This small molecule binds to this protein.
Small molecule (SMILES): CC(=O)N[C@H]1[C@H]([C@H](O)[C@H](O)CO)O[C@@](O[C@H](CO)[C@@H](O)[C@@H]2O[C@@H](C(=O)O)C[C@H](O)[C@H]2NC(C)=O)(C(=O)O)C[C@@H]1O

Binding-site contacts:
Ligand atom C10 contacts residue GLN278 of chain 7.A at 4.0 Å.
Ligand atom C11 contacts residue PHE65 of chain 7.A at 3.7 Å (hydrophobic).
Ligand atom O8 contacts residue ASN272 of chain 7.A at 3.5 Å (h-bond).
Ligand atom O1B contacts residue SER274 of chain 7.A at 3.9 Å.
Ligand atom C7 contacts residue GLN278 of chain 7.A at 3.8 Å.
Ligand atom C11 contacts residue HIS138 of chain 7.E at 3.4 Å.
Ligand atom C11 contacts residue THR276 of chain 7.A at 3.7 Å.
Ligand atom C9 contacts residue GLN278 of chain 7.A at 3.2 Å.
Ligand atom C9 contacts residue LEU67 of chain 7.A at 3.9 Å (hydrophobic).
Ligand atom C10 contacts residue ASN272 of chain 7.A at 3.7 Å.
Ligand atom C1 contacts residue SER274 of chain 7.A at 3.4 Å.
Ligand atom O1B contacts residue ASN272 of chain 7.A at 3.7 Å.
Ligand atom C11 contacts residue LEU62 of chain 7.A at 4.0 Å (hydrophobic).
Ligand atom O9 contacts residue LYS68 of chain 7.A at 2.8 Å (salt-bridge).
Ligand atom O1A contacts residue LYS68 of chain 7.A at 3.2 Å (salt-bridge).
Ligand atom C1 contacts residue LYS68 of chain 7.A at 3.8 Å.
Ligand atom C11 contacts residue ASN272 of chain 7.A at 3.4 Å.
Ligand atom O1A contacts residue THR276 of chain 7.A at 3.4 Å (h-bond).
Ligand atom C11 contacts residue PHE270 of chain 7.A at 3.8 Å (hydrophobic).
Ligand atom O10 contacts residue PHE75 of chain 7.B at 3.5 Å.
Ligand atom N5 contacts residue ASN272 of chain 7.A at 3.1 Å (h-bond).
Ligand atom O1A contacts residue SER274 of chain 7.A at 2.3 Å (h-bond).
Ligand atom C1 contacts residue THR276 of chain 7.A at 3.5 Å.
Ligand atom O8 contacts residue GLN278 of chain 7.A at 3.5 Å (h-bond).
Ligand atom O10 contacts residue LEU62 of chain 7.A at 3.6 Å.
Ligand atom O1B contacts residue LYS68 of chain 7.A at 3.7 Å.
Ligand atom C11 contacts residue PHE75 of chain 7.B at 3.5 Å (hydrophobic).
Ligand atom O1B contacts residue THR276 of chain 7.A at 2.8 Å (h-bond).
Ligand atom N5 contacts residue GLN278 of chain 7.A at 3.7 Å.
Ligand atom C9 contacts residue LYS68 of chain 7.A at 3.8 Å.
Ligand atom C4 contacts residue ASN272 of chain 7.A at 4.0 Å.
Ligand atom C5 contacts residue ASN272 of chain 7.A at 3.9 Å.
Ligand atom C10 contacts residue PHE75 of chain 7.B at 3.9 Å (hydrophobic).
Ligand atom C8 contacts residue GLN278 of chain 7.A at 3.7 Å.
Ligand atom C11 contacts residue GLN278 of chain 7.A at 3.4 Å.
Ligand atom O8 contacts residue THR276 of chain 7.A at 3.2 Å.
Ligand atom O9 contacts residue LEU67 of chain 7.A at 3.2 Å.
Ligand atom C6 contacts residue ASN272 of chain 7.A at 3.5 Å.
Ligand atom C10 contacts residue LEU62 of chain 7.A at 3.9 Å (hydrophobic).
Ligand atom O8 contacts residue LYS68 of chain 7.A at 3.9 Å.

Sequence of chain 7.A:
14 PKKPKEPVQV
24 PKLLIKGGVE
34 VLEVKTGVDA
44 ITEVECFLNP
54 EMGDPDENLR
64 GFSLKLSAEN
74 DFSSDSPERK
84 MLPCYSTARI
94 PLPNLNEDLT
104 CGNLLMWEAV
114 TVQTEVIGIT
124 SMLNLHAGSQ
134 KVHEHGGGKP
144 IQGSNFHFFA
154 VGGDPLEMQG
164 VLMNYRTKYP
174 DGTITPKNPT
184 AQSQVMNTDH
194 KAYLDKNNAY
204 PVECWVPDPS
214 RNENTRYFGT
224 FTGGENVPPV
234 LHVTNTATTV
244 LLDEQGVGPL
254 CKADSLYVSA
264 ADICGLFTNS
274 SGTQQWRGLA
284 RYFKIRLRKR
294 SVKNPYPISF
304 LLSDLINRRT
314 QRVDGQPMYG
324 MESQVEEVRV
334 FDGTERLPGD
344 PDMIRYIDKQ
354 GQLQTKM

Sequence of chain 7.B:
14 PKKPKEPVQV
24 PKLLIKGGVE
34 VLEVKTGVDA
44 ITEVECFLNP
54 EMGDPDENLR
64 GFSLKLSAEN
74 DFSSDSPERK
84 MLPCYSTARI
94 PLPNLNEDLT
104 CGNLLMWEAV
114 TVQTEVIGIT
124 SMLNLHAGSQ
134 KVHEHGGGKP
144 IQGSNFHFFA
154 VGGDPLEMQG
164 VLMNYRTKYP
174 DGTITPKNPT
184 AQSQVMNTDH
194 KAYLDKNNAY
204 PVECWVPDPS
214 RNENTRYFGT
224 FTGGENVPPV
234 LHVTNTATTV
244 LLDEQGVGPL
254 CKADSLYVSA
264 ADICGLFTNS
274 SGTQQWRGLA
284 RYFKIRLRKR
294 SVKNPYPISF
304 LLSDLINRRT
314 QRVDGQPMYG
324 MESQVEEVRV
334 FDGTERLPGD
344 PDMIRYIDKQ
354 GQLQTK

Sequence of chain 7.E:
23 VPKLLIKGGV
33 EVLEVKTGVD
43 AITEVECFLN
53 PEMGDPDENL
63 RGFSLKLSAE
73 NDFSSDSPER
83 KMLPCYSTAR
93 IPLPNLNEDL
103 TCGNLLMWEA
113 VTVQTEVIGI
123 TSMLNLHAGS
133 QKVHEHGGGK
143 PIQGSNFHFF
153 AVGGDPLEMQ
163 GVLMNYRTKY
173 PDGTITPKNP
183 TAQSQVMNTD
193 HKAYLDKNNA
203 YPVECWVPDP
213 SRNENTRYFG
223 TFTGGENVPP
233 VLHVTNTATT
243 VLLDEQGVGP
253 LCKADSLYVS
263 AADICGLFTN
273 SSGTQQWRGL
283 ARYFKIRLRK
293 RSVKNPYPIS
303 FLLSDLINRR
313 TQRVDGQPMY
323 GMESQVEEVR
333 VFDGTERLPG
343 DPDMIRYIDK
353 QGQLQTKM